Sequence of chain 1.C:
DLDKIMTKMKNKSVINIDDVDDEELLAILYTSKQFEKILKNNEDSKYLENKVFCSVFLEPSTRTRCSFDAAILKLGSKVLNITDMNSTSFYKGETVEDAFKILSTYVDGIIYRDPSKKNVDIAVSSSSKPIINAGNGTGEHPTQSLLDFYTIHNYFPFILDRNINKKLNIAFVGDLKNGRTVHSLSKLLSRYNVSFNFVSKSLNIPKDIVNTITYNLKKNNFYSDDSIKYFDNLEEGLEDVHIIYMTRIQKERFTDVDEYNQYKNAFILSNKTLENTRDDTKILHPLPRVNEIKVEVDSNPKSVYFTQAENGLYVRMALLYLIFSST

Binding-site contacts:
Ligand atom C1 contacts residue GLU104 of chain 1.B at 3.5 Å.
Ligand atom C4 contacts residue LEU113 of chain 1.B at 4.2 Å (hydrophobic).
Ligand atom O1 contacts residue GLU104 of chain 1.B at 2.5 Å (salt-bridge).
Ligand atom O1 contacts residue ARG73 of chain 1.C at 3.8 Å.
Ligand atom C10 contacts residue ARG73 of chain 1.C at 4.0 Å.
Ligand atom C9 contacts residue TYR116 of chain 1.B at 4.2 Å (hydrophobic).
Ligand atom C2 contacts residue ARG73 of chain 1.C at 3.4 Å.
Ligand atom C8 contacts residue ARG73 of chain 1.C at 3.7 Å.
Ligand atom O2 contacts residue ILE112 of chain 1.B at 4.2 Å.
Ligand atom O1 contacts residue PRO299 of chain 1.C at 3.7 Å.
Ligand atom C5 contacts residue LEU113 of chain 1.B at 3.7 Å (hydrophobic).
Ligand atom C9 contacts residue ARG73 of chain 1.C at 3.6 Å.
Ligand atom C6 contacts residue LEU113 of chain 1.B at 3.6 Å (hydrophobic).
Ligand atom C3 contacts residue ALA109 of chain 1.B at 4.1 Å (hydrophobic).
Ligand atom C6 contacts residue ARG73 of chain 1.C at 4.5 Å.
Ligand atom C6 contacts residue TYR116 of chain 1.B at 4.3 Å (hydrophobic).
Ligand atom C10 contacts residue ILE112 of chain 1.B at 3.6 Å (hydrophobic).
Ligand atom C5 contacts residue ALA109 of chain 1.B at 4.3 Å (hydrophobic).
Ligand atom C4 contacts residue ARG73 of chain 1.C at 4.1 Å.
Ligand atom C8 contacts residue TYR116 of chain 1.B at 4.3 Å (hydrophobic).
Ligand atom C6 contacts residue CYS76 of chain 1.C at 4.1 Å (hydrophobic).
Ligand atom C7 contacts residue TYR116 of chain 1.B at 3.7 Å (hydrophobic).
Ligand atom C1 contacts residue ILE112 of chain 1.B at 3.4 Å (hydrophobic).
Ligand atom C2 contacts residue GLU104 of chain 1.B at 3.3 Å.
Ligand atom O1 contacts residue LEU298 of chain 1.C at 3.9 Å.
Ligand atom O1 contacts residue ILE112 of chain 1.B at 3.2 Å.
Ligand atom C7 contacts residue ARG73 of chain 1.C at 3.8 Å.
Ligand atom C9 contacts residue ILE112 of chain 1.B at 3.4 Å (hydrophobic).
Ligand atom C7 contacts residue SER77 of chain 1.C at 4.3 Å.
Ligand atom O2 contacts residue PRO297 of chain 1.C at 4.3 Å.
Ligand atom C8 contacts residue ILE112 of chain 1.B at 3.6 Å (hydrophobic).
Ligand atom C1 contacts residue ARG73 of chain 1.C at 3.5 Å.
Ligand atom C4 contacts residue ALA109 of chain 1.B at 3.6 Å (hydrophobic).
Ligand atom C3 contacts residue ILE112 of chain 1.B at 3.9 Å (hydrophobic).
Ligand atom O2 contacts residue LEU298 of chain 1.C at 3.7 Å.
Ligand atom C3 contacts residue ARG73 of chain 1.C at 3.6 Å.
Ligand atom C4 contacts residue PHE100 of chain 1.B at 4.3 Å (hydrophobic).
Ligand atom C2 contacts residue ALA109 of chain 1.B at 4.2 Å (hydrophobic).
Ligand atom C2 contacts residue ILE112 of chain 1.B at 3.8 Å (hydrophobic).
Ligand atom C7 contacts residue ILE112 of chain 1.B at 4.3 Å (hydrophobic).

Sequence of chain 1.B:
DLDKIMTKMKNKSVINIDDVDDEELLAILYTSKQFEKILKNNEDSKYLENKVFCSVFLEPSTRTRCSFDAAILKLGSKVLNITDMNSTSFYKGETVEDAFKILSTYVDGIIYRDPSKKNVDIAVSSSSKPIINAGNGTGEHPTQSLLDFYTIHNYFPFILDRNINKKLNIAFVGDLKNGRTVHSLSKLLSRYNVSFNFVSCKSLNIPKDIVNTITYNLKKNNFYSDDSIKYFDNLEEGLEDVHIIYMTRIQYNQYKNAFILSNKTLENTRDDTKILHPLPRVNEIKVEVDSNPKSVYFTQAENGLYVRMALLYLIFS

A protein and the small-molecule ligand that binds it are described below.
Small molecule (SMILES): Oc1cc2ccccc2cc1O